Sequence of chain 1.A:
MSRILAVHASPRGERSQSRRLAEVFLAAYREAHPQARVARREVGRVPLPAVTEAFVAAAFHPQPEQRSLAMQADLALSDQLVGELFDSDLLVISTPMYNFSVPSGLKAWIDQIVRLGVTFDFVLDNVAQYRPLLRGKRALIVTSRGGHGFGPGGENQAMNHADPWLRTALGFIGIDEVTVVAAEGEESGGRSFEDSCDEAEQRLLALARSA

Sequence of chain 1.B:
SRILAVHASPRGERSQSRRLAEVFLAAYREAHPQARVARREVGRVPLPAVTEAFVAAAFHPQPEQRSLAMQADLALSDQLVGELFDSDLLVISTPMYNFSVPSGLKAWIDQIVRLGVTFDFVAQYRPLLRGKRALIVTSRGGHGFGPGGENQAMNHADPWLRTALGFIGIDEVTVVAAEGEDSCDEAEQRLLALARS

This protein binds this small molecule.
Small molecule (SMILES): NC(=O)N/N=C/c1ccc([N+](=O)[O-])o1

Binding-site contacts:
Ligand atom C6 contacts residue PHE151 of chain 1.A at 3.8 Å (hydrophobic).
Ligand atom O4 contacts residue TYR131 of chain 1.B at 4.0 Å.
Ligand atom N2 contacts residue FMN1 of chain 1.C at 3.0 Å.
Ligand atom N1 contacts residue PHE60 of chain 1.B at 4.0 Å.
Ligand atom C5 contacts residue GLU188 of chain 1.A at 3.2 Å.
Ligand atom C4 contacts residue PHE173 of chain 1.B at 3.6 Å (hydrophobic).
Ligand atom O1 contacts residue PHE60 of chain 1.B at 2.8 Å.
Ligand atom N2 contacts residue GLU188 of chain 1.A at 3.9 Å.
Ligand atom N4 contacts residue PHE173 of chain 1.B at 4.0 Å.
Ligand atom C3 contacts residue FMN1 of chain 1.C at 3.5 Å.
Ligand atom O1 contacts residue FMN1 of chain 1.C at 3.5 Å.
Ligand atom C4 contacts residue FMN1 of chain 1.C at 3.2 Å.
Ligand atom C1 contacts residue ASN99 of chain 1.A at 3.9 Å.
Ligand atom O3 contacts residue GLU188 of chain 1.A at 3.5 Å (salt-bridge).
Ligand atom C5 contacts residue TYR131 of chain 1.B at 3.2 Å (hydrophobic).
Ligand atom C2 contacts residue ASN99 of chain 1.A at 3.5 Å.
Ligand atom O2 contacts residue PHE120 of chain 1.B at 3.8 Å.
Ligand atom O2 contacts residue ASN99 of chain 1.A at 2.7 Å (h-bond).
Ligand atom N2 contacts residue TYR131 of chain 1.B at 3.8 Å.
Ligand atom C6 contacts residue TYR131 of chain 1.B at 3.8 Å (hydrophobic).
Ligand atom N2 contacts residue GLY148 of chain 1.A at 4.1 Å.
Ligand atom N4 contacts residue PHE151 of chain 1.A at 3.7 Å.
Ligand atom N1 contacts residue FMN1 of chain 1.C at 3.4 Å.
Ligand atom C4 contacts residue PHE100 of chain 1.A at 4.1 Å (hydrophobic).
Ligand atom N3 contacts residue FMN1 of chain 1.C at 3.6 Å (h-bond).
Ligand atom O2 contacts residue VAL114 of chain 1.B at 3.3 Å.
Ligand atom N3 contacts residue TYR131 of chain 1.B at 3.5 Å.
Ligand atom C5 contacts residue FMN1 of chain 1.C at 3.6 Å.
Ligand atom C2 contacts residue PHE173 of chain 1.B at 3.6 Å (hydrophobic).
Ligand atom C3 contacts residue GLU188 of chain 1.A at 4.0 Å.
Ligand atom C1 contacts residue PHE120 of chain 1.B at 4.0 Å (hydrophobic).
Ligand atom O1 contacts residue PHE120 of chain 1.B at 3.8 Å.
Ligand atom O3 contacts residue FMN1 of chain 1.C at 3.5 Å.
Ligand atom N3 contacts residue GLY148 of chain 1.A at 3.7 Å.
Ligand atom N1 contacts residue ASN99 of chain 1.A at 3.6 Å.
Ligand atom N4 contacts residue PHE100 of chain 1.A at 3.6 Å.
Ligand atom C1 contacts residue FMN1 of chain 1.C at 3.3 Å.
Ligand atom C2 contacts residue FMN1 of chain 1.C at 3.4 Å.
Ligand atom O2 contacts residue FMN1 of chain 1.C at 3.4 Å.
Ligand atom N1 contacts residue PHE120 of chain 1.B at 3.7 Å.